Binding-site contacts:
Ligand atom C06 contacts residue GLU324 of chain 1.A at 3.5 Å.
Ligand atom C15 contacts residue HEM1 of chain 1.C at 3.7 Å.
Ligand atom C13 contacts residue HEM1 of chain 1.C at 3.7 Å.
Ligand atom C07 contacts residue HEM1 of chain 1.C at 3.5 Å.
Ligand atom C07 contacts residue GLY318 of chain 1.A at 3.6 Å.
Ligand atom C17 contacts residue HEM1 of chain 1.C at 3.2 Å.
Ligand atom C08 contacts residue GLU324 of chain 1.A at 3.6 Å.
Ligand atom C02 contacts residue GLU324 of chain 1.A at 3.5 Å.
Ligand atom C12 contacts residue HEM1 of chain 1.C at 3.6 Å.
Ligand atom N11 contacts residue HEM1 of chain 1.C at 3.5 Å (h-bond).
Ligand atom N17 contacts residue HEM1 of chain 1.C at 3.5 Å (h-bond).
Ligand atom N02 contacts residue GLU324 of chain 1.A at 2.8 Å (salt-bridge).
Ligand atom N20 contacts residue TYR438 of chain 1.A at 3.5 Å.
Ligand atom C07 contacts residue PHE316 of chain 1.A at 3.6 Å (hydrophobic).
Ligand atom N02 contacts residue TYR320 of chain 1.A at 3.7 Å.
Ligand atom C13 contacts residue GLN210 of chain 1.A at 3.9 Å.
Ligand atom C02 contacts residue TRP319 of chain 1.A at 3.8 Å (hydrophobic).
Ligand atom N02 contacts residue TRP319 of chain 1.A at 2.8 Å (h-bond).
Ligand atom C08 contacts residue HEM1 of chain 1.C at 3.7 Å.
Ligand atom C14 contacts residue HEM1 of chain 1.C at 3.7 Å.
Ligand atom C04 contacts residue HEM1 of chain 1.C at 3.9 Å.
Ligand atom C21 contacts residue TYR438 of chain 1.A at 3.4 Å (hydrophobic).
Ligand atom C19 contacts residue HEM1 of chain 1.C at 3.2 Å.
Ligand atom C19 contacts residue TYR438 of chain 1.A at 3.6 Å (hydrophobic).
Ligand atom C21 contacts residue HEM1 of chain 1.C at 3.4 Å.
Ligand atom C03 contacts residue PRO297 of chain 1.A at 3.8 Å (hydrophobic).
Ligand atom C02 contacts residue HEM1 of chain 1.C at 3.6 Å.
Ligand atom N02 contacts residue HEM1 of chain 1.C at 3.5 Å.
Ligand atom C16 contacts residue HEM1 of chain 1.C at 3.6 Å.
Ligand atom N20 contacts residue HEM1 of chain 1.C at 3.5 Å (h-bond).
Ligand atom C05 contacts residue VAL299 of chain 1.A at 3.7 Å (hydrophobic).
Ligand atom C07 contacts residue PRO297 of chain 1.A at 3.8 Å (hydrophobic).
Ligand atom C21 contacts residue TRP410 of chain 1.A at 3.5 Å (hydrophobic).
Ligand atom N02 contacts residue PRO297 of chain 1.A at 3.9 Å.
Ligand atom C02 contacts residue PRO297 of chain 1.A at 3.9 Å (hydrophobic).
Ligand atom C03 contacts residue HEM1 of chain 1.C at 3.3 Å.
Ligand atom N01 contacts residue HEM1 of chain 1.C at 3.8 Å.
Ligand atom C18 contacts residue HEM1 of chain 1.C at 3.8 Å.
Ligand atom C09 contacts residue GLU324 of chain 1.A at 3.4 Å.
Ligand atom N01 contacts residue GLU324 of chain 1.A at 2.6 Å (salt-bridge).

Sequence of chain 1.A:
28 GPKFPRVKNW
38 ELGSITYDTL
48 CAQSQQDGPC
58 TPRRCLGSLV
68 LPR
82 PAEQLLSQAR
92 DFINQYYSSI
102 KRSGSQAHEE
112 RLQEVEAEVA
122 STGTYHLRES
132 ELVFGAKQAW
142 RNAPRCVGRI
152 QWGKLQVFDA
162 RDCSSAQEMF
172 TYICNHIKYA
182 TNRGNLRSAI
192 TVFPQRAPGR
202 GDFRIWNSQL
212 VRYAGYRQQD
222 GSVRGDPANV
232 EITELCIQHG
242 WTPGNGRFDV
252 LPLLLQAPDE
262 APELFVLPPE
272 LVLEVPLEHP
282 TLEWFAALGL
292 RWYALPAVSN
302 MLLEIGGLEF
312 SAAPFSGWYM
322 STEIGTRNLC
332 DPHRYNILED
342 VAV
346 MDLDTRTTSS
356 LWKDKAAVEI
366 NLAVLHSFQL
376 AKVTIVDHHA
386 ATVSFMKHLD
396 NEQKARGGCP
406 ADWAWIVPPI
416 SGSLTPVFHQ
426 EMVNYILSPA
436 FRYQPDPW

A small-molecule ligand and the protein it binds are described below.
Small molecule (SMILES): CNCCN(C)c1cncc(CCc2cc(C)cc(N)n2)c1